The protein below binds the small molecule below.
Small molecule (SMILES): CC(=O)N[C@@H]1[C@@H](O)[C@H](O)[C@@H](CO)O[C@H]1O

Sequence of chain 1.C:
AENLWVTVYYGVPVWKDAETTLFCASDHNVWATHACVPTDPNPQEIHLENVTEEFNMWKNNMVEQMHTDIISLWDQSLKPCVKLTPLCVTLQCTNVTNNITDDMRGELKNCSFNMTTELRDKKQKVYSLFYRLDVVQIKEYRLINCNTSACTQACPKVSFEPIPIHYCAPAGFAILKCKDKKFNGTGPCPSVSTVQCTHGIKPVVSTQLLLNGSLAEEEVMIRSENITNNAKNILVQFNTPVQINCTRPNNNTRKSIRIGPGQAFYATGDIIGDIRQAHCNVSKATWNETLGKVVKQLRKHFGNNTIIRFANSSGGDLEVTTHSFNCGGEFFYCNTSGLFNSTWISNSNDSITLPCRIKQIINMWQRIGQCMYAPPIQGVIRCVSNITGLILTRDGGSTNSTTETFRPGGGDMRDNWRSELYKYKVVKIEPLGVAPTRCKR

Binding-site contacts:
Ligand atom C2 contacts residue THR206 of chain 1.C at 4.1 Å.
Ligand atom O7 contacts residue ASN204 of chain 1.C at 4.3 Å.
Ligand atom O5 contacts residue ASN204 of chain 1.C at 2.4 Å (h-bond).
Ligand atom O7 contacts residue THR206 of chain 1.C at 4.3 Å.
Ligand atom C1 contacts residue ASN204 of chain 1.C at 1.4 Å.
Ligand atom C3 contacts residue ASN204 of chain 1.C at 3.8 Å.
Ligand atom N2 contacts residue ASN204 of chain 1.C at 2.9 Å (h-bond).
Ligand atom C5 contacts residue ASN204 of chain 1.C at 3.7 Å.
Ligand atom C7 contacts residue ASN204 of chain 1.C at 4.1 Å.
Ligand atom C4 contacts residue ASN204 of chain 1.C at 4.3 Å.
Ligand atom C2 contacts residue ASN204 of chain 1.C at 2.5 Å.